Binding-site contacts:
Ligand atom C4 contacts residue TYR101 of chain 2.A at 4.1 Å (hydrophobic).
Ligand atom C9 contacts residue GLY96 of chain 2.A at 3.6 Å.
Ligand atom C12 contacts residue TYR101 of chain 2.A at 4.3 Å (hydrophobic).
Ligand atom C6 contacts residue GLY96 of chain 2.A at 4.1 Å.
Ligand atom C5 contacts residue TYR101 of chain 2.A at 4.2 Å (hydrophobic).
Ligand atom C11 contacts residue TYR101 of chain 2.A at 4.1 Å (hydrophobic).
Ligand atom P1 contacts residue ASN39 of chain 2.A at 4.4 Å.
Ligand atom C12 contacts residue TYR31 of chain 2.A at 4.1 Å (hydrophobic).
Ligand atom C6 contacts residue ASN39 of chain 2.A at 3.9 Å.
Ligand atom P1 contacts residue GLY96 of chain 2.A at 4.4 Å.
Ligand atom C3 contacts residue TYR101 of chain 2.A at 3.7 Å (hydrophobic).
Ligand atom C10 contacts residue TYR37 of chain 2.A at 3.8 Å (hydrophobic).
Ligand atom C8 contacts residue GLY96 of chain 2.A at 3.8 Å.
Ligand atom N2 contacts residue GLY96 of chain 2.A at 3.0 Å (h-bond).
Ligand atom C9 contacts residue TYR101 of chain 2.A at 3.9 Å (hydrophobic).
Ligand atom C13 contacts residue TYR101 of chain 2.A at 3.6 Å (hydrophobic).
Ligand atom C11 contacts residue GLY96 of chain 2.A at 3.7 Å.
Ligand atom O5 contacts residue VAL94 of chain 2.A at 4.1 Å.
Ligand atom C1L contacts residue TYR31 of chain 2.A at 3.2 Å (hydrophobic).
Ligand atom C5 contacts residue VAL94 of chain 2.A at 3.7 Å (hydrophobic).
Ligand atom N2 contacts residue TYR101 of chain 2.A at 4.0 Å.
Ligand atom C6 contacts residue GLN95 of chain 2.A at 4.2 Å.
Ligand atom O5 contacts residue PHE103 of chain 2.A at 3.2 Å.
Ligand atom C10 contacts residue GLY96 of chain 2.A at 3.4 Å.
Ligand atom N1 contacts residue PHE103 of chain 2.A at 4.3 Å.
Ligand atom C6 contacts residue TYR101 of chain 2.A at 3.9 Å (hydrophobic).
Ligand atom O1 contacts residue TYR101 of chain 2.A at 3.8 Å.
Ligand atom O3 contacts residue ASN39 of chain 2.A at 3.1 Å (h-bond).
Ligand atom C1 contacts residue TYR101 of chain 2.A at 3.4 Å (hydrophobic).
Ligand atom C2 contacts residue TYR101 of chain 2.A at 3.3 Å (hydrophobic).
Ligand atom N2 contacts residue TYR31 of chain 2.A at 4.4 Å.
Ligand atom O1 contacts residue GLY96 of chain 2.A at 3.5 Å.
Ligand atom O7 contacts residue TYR101 of chain 2.A at 2.4 Å (h-bond).
Ligand atom C1 contacts residue GLY96 of chain 2.A at 4.2 Å.
Ligand atom C6 contacts residue VAL94 of chain 2.A at 4.2 Å (hydrophobic).
Ligand atom C13 contacts residue PHE99 of chain 2.A at 4.3 Å (hydrophobic).
Ligand atom O7 contacts residue PHE99 of chain 2.A at 4.0 Å.
Ligand atom C12 contacts residue GLY96 of chain 2.A at 4.1 Å.
Ligand atom C1L contacts residue THR97 of chain 2.A at 4.2 Å.
Ligand atom C8 contacts residue TYR37 of chain 2.A at 3.8 Å (hydrophobic).

The small molecule below binds the protein below.
Small molecule (SMILES): CC(NC(=O)CCC[P](=O)(O)Oc1ccc([N+](=O)[O-])cc1)C(=O)O

Sequence of chain 2.A:
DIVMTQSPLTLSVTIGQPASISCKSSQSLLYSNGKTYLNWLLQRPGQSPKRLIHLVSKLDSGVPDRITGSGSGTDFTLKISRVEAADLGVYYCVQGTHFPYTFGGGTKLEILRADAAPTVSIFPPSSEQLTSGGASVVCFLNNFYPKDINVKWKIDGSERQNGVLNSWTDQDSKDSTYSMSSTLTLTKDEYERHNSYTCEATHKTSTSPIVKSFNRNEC